Binding-site contacts:
Ligand atom O5 contacts residue THR63 of chain 1.C at 3.7 Å.
Ligand atom C1 contacts residue ASN61 of chain 1.C at 1.4 Å.
Ligand atom C7 contacts residue ASN61 of chain 1.C at 3.2 Å.
Ligand atom O5 contacts residue ASN61 of chain 1.C at 2.4 Å (h-bond).
Ligand atom C8 contacts residue ASN61 of chain 1.C at 4.4 Å.
Ligand atom C6 contacts residue THR63 of chain 1.C at 3.4 Å.
Ligand atom C6 contacts residue ALA62 of chain 1.C at 4.0 Å (hydrophobic).
Ligand atom O5 contacts residue ALA62 of chain 1.C at 4.0 Å.
Ligand atom O7 contacts residue ASN61 of chain 1.C at 3.2 Å (h-bond).
Ligand atom C8 contacts residue ILE26 of chain 1.C at 4.1 Å (hydrophobic).
Ligand atom C5 contacts residue THR63 of chain 1.C at 4.2 Å.
Ligand atom O7 contacts residue ILE26 of chain 1.C at 3.4 Å.
Ligand atom C5 contacts residue ASN61 of chain 1.C at 3.7 Å.
Ligand atom C2 contacts residue ASN61 of chain 1.C at 2.5 Å.
Ligand atom C4 contacts residue ASN61 of chain 1.C at 4.2 Å.
Ligand atom C7 contacts residue ILE26 of chain 1.C at 4.2 Å (hydrophobic).
Ligand atom N2 contacts residue ASN61 of chain 1.C at 2.9 Å (h-bond).
Ligand atom C3 contacts residue ASN61 of chain 1.C at 3.8 Å.
Ligand atom O7 contacts residue ASN28 of chain 1.C at 4.2 Å.

This protein binds this small molecule.
Small molecule (SMILES): CC(=O)N[C@@H]1[C@@H](O)[C@H](O)[C@@H](CO)O[C@H]1O

Sequence of chain 1.C:
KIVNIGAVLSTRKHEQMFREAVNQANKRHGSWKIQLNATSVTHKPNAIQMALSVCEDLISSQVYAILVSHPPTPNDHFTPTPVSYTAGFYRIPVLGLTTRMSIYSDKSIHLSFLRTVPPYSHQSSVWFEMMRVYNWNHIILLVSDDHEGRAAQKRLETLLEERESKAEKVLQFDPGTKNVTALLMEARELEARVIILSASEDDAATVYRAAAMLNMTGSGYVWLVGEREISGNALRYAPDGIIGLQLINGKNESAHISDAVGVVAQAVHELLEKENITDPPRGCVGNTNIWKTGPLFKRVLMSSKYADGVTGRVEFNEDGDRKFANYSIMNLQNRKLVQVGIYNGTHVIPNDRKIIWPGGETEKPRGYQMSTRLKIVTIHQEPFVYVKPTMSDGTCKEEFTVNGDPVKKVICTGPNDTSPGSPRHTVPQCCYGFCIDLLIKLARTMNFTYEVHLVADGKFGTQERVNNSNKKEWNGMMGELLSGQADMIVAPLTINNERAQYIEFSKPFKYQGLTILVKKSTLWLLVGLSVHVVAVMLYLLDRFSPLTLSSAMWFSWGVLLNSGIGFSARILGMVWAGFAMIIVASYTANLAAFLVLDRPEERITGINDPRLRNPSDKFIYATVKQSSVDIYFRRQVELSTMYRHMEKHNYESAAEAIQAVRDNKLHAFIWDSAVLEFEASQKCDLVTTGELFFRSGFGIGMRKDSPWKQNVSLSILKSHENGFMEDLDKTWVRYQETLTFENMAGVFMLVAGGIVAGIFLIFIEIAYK